The protein below binds the small molecule below.
Small molecule (SMILES): CC(=O)N[C@@H]1[C@@H](O)[C@H](O)[C@@H](CO)O[C@H]1O

Binding-site contacts:
Ligand atom C7 contacts residue ASN707 of chain 1.A at 3.4 Å.
Ligand atom O5 contacts residue ASN707 of chain 1.A at 2.2 Å (h-bond).
Ligand atom C3 contacts residue ASN707 of chain 1.A at 3.9 Å.
Ligand atom C8 contacts residue GLY1129 of chain 1.A at 3.9 Å.
Ligand atom C8 contacts residue ILE1128 of chain 1.A at 4.2 Å (hydrophobic).
Ligand atom O7 contacts residue ASN707 of chain 1.A at 3.3 Å (h-bond).
Ligand atom C5 contacts residue ASN707 of chain 1.A at 3.5 Å.
Ligand atom C4 contacts residue ASN707 of chain 1.A at 4.3 Å.
Ligand atom C1 contacts residue ASN707 of chain 1.A at 1.4 Å.
Ligand atom N2 contacts residue ASN707 of chain 1.A at 3.2 Å (h-bond).
Ligand atom C2 contacts residue ASN707 of chain 1.A at 2.7 Å.

Sequence of chain 1.A:
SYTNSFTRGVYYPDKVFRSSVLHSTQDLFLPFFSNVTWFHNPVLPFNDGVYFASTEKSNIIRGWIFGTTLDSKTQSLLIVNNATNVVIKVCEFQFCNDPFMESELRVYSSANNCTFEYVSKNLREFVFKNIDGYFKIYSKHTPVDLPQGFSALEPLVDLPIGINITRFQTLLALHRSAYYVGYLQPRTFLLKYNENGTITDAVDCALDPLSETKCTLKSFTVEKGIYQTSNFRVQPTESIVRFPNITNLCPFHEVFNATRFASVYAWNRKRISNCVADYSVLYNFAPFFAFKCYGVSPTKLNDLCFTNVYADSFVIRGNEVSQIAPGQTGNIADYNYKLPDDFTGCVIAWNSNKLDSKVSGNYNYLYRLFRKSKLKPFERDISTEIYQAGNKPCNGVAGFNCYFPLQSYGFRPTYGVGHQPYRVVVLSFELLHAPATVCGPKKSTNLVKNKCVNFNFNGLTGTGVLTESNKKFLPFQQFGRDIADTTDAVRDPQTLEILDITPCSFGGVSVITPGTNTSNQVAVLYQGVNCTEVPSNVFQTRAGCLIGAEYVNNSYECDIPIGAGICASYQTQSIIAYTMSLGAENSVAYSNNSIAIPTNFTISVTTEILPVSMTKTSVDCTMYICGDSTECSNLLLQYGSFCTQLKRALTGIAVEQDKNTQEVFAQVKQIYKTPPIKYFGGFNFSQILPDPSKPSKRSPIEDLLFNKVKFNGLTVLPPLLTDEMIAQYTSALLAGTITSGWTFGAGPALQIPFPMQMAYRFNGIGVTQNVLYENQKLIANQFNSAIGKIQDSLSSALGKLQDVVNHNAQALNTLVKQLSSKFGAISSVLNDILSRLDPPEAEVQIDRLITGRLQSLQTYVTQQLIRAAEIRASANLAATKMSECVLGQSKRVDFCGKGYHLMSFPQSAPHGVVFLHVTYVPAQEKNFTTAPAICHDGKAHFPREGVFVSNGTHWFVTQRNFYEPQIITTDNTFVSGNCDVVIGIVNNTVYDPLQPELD